Binding-site contacts:
Ligand atom C7 contacts residue GLY320 of chain 1.A at 3.8 Å.
Ligand atom C8 contacts residue ASN321 of chain 1.A at 4.1 Å.
Ligand atom C2 contacts residue ASN874 of chain 1.A at 2.4 Å.
Ligand atom C8 contacts residue ASN874 of chain 1.A at 4.4 Å.
Ligand atom C7 contacts residue ASN321 of chain 1.A at 4.3 Å.
Ligand atom O7 contacts residue ASN321 of chain 1.A at 3.5 Å (h-bond).
Ligand atom N2 contacts residue ASN874 of chain 1.A at 2.9 Å (h-bond).
Ligand atom O5 contacts residue ASN874 of chain 1.A at 2.3 Å (h-bond).
Ligand atom C7 contacts residue ASN874 of chain 1.A at 3.2 Å.
Ligand atom O7 contacts residue ASN874 of chain 1.A at 3.0 Å (h-bond).
Ligand atom C8 contacts residue VAL324 of chain 1.A at 4.1 Å (hydrophobic).
Ligand atom C5 contacts residue ASN874 of chain 1.A at 3.6 Å.
Ligand atom C1 contacts residue ASN874 of chain 1.A at 1.4 Å.
Ligand atom C3 contacts residue ASN874 of chain 1.A at 3.8 Å.
Ligand atom C4 contacts residue ASN874 of chain 1.A at 4.2 Å.
Ligand atom O7 contacts residue GLY320 of chain 1.A at 3.2 Å.
Ligand atom C8 contacts residue GLN872 of chain 1.A at 4.3 Å.
Ligand atom C8 contacts residue GLY320 of chain 1.A at 3.4 Å.

A small-molecule ligand and the protein it binds are described below.
Small molecule (SMILES): CC(=O)N[C@H]1[C@H](O[C@H]2[C@H](O)[C@@H](NC(C)=O)CO[C@@H]2CO)O[C@H](CO)[C@@H](O[C@@H]2O[C@H](CO[C@H]3O[C@H](CO)[C@@H](O)[C@H](O)[C@@H]3O)[C@@H](O)[C@H](O[C@H]3O[C@H](CO)[C@@H](O)[C@H](O)[C@@H]3O)[C@@H]2O)[C@@H]1O

Sequence of chain 1.A:
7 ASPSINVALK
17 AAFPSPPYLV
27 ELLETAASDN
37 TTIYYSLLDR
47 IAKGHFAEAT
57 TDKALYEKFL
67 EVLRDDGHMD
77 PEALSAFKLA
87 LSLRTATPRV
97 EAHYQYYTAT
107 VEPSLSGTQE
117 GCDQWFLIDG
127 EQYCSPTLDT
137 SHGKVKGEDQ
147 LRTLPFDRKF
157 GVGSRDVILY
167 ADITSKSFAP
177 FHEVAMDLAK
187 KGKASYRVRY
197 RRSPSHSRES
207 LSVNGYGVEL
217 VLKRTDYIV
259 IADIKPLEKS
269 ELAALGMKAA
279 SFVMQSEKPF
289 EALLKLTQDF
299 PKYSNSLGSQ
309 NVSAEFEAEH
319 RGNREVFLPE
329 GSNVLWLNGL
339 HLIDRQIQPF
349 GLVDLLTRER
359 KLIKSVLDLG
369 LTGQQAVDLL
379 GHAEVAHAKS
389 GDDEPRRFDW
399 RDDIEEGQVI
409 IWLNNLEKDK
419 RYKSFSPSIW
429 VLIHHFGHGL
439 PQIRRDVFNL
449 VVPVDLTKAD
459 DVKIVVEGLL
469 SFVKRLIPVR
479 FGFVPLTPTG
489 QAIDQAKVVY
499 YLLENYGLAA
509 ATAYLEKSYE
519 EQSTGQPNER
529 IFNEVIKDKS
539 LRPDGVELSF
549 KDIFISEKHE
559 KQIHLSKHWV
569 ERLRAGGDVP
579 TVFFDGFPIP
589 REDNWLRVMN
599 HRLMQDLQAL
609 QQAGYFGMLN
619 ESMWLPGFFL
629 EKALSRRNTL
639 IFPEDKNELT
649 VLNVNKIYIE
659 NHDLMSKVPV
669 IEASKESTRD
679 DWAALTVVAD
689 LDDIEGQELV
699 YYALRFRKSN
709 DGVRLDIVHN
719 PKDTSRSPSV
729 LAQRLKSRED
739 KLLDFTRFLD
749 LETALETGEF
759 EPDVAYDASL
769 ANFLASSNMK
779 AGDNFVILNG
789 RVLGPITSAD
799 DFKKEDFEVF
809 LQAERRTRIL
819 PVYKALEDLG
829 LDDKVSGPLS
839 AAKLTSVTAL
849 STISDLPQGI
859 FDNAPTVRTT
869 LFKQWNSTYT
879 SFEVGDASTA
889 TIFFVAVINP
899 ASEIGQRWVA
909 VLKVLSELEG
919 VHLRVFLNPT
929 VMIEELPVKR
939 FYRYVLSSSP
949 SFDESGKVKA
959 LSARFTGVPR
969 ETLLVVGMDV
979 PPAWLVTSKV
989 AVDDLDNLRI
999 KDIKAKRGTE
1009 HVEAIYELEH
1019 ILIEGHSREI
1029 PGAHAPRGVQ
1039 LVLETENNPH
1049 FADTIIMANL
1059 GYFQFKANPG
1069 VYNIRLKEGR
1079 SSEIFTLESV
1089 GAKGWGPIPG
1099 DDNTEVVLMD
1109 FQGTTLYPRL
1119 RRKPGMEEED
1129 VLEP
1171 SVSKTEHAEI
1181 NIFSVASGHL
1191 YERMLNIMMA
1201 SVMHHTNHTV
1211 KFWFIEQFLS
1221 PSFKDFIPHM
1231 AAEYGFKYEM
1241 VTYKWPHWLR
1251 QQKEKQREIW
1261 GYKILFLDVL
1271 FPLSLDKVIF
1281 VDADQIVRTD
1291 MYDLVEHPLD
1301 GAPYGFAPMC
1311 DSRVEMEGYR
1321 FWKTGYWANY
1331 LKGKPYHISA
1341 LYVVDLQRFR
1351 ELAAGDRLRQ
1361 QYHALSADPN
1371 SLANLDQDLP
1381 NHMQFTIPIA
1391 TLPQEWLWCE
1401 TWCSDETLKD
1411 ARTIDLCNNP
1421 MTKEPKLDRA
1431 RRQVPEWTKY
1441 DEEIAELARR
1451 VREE